Sequence of chain 1.G:
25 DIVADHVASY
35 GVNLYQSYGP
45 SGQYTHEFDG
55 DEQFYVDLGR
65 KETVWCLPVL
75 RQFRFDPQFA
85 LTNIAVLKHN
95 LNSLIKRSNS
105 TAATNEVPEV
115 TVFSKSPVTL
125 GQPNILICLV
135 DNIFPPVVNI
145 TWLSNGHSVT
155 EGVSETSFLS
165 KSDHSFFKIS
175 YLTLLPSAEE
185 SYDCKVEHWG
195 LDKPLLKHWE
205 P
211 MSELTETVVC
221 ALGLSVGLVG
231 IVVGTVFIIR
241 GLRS

The protein below binds the small molecule below.
Small molecule (SMILES): CC(=O)N[C@@H]1[C@@H](O)[C@H](O)[C@@H](CO)O[C@H]1O

Binding-site contacts:
Ligand atom C2 contacts residue ASN103 of chain 1.G at 3.8 Å.
Ligand atom C1 contacts residue ASN103 of chain 1.G at 3.3 Å.
Ligand atom C3 contacts residue ASN103 of chain 1.G at 4.2 Å.
Ligand atom C8 contacts residue ASN103 of chain 1.G at 4.3 Å.
Ligand atom C7 contacts residue ASN103 of chain 1.G at 4.2 Å.
Ligand atom N2 contacts residue ASN103 of chain 1.G at 3.2 Å (h-bond).
Ligand atom O5 contacts residue ASN103 of chain 1.G at 4.0 Å.